Binding-site contacts:
Ligand atom N contacts residue THR56 of chain 1.B at 2.9 Å (h-bond).
Ligand atom C9 contacts residue PHE21 of chain 1.B at 4.5 Å (hydrophobic).
Ligand atom C5 contacts residue PHE21 of chain 1.B at 3.5 Å (hydrophobic).
Ligand atom N2 contacts residue HEM1 of chain 1.I at 4.2 Å.
Ligand atom C9 contacts residue HIS55 of chain 1.B at 4.5 Å.
Ligand atom N contacts residue PHE21 of chain 1.B at 3.4 Å.
Ligand atom C1 contacts residue VAL59 of chain 1.B at 3.9 Å (hydrophobic).
Ligand atom C5 contacts residue PHE60 of chain 1.B at 4.5 Å (hydrophobic).
Ligand atom C9 contacts residue HEM1 of chain 1.I at 3.9 Å.
Ligand atom C2 contacts residue VAL59 of chain 1.B at 3.6 Å (hydrophobic).
Ligand atom C4 contacts residue PHE21 of chain 1.B at 4.1 Å (hydrophobic).
Ligand atom C4 contacts residue VAL59 of chain 1.B at 3.8 Å (hydrophobic).
Ligand atom N2 contacts residue HIS55 of chain 1.B at 3.7 Å.
Ligand atom C1 contacts residue THR56 of chain 1.B at 3.8 Å.
Ligand atom N2 contacts residue THR56 of chain 1.B at 3.9 Å.
Ligand atom C3 contacts residue PHE21 of chain 1.B at 4.4 Å (hydrophobic).
Ligand atom C6 contacts residue PHE21 of chain 1.B at 3.3 Å (hydrophobic).
Ligand atom N2 contacts residue PHE35 of chain 1.B at 4.3 Å.
Ligand atom C2 contacts residue PHE35 of chain 1.B at 3.7 Å (hydrophobic).
Ligand atom C3 contacts residue HEM1 of chain 1.I at 3.6 Å.
Ligand atom C3 contacts residue VAL59 of chain 1.B at 3.9 Å (hydrophobic).
Ligand atom C5 contacts residue VAL59 of chain 1.B at 3.6 Å (hydrophobic).
Ligand atom C4 contacts residue PHE35 of chain 1.B at 4.3 Å (hydrophobic).
Ligand atom C6 contacts residue VAL59 of chain 1.B at 4.1 Å (hydrophobic).
Ligand atom C6 contacts residue PHE60 of chain 1.B at 4.5 Å (hydrophobic).
Ligand atom N2 contacts residue PHE21 of chain 1.B at 4.2 Å.
Ligand atom C1 contacts residue PHE21 of chain 1.B at 3.5 Å (hydrophobic).
Ligand atom C2 contacts residue PHE21 of chain 1.B at 4.0 Å (hydrophobic).
Ligand atom N contacts residue VAL59 of chain 1.B at 4.3 Å.
Ligand atom C9 contacts residue PHE35 of chain 1.B at 3.5 Å (hydrophobic).
Ligand atom C9 contacts residue VAL59 of chain 1.B at 4.1 Å (hydrophobic).
Ligand atom N contacts residue HIS55 of chain 1.B at 4.1 Å.
Ligand atom C3 contacts residue PHE35 of chain 1.B at 3.7 Å (hydrophobic).
Ligand atom N2 contacts residue VAL59 of chain 1.B at 4.5 Å.
Ligand atom C4 contacts residue HEM1 of chain 1.I at 3.8 Å.
Ligand atom C6 contacts residue THR56 of chain 1.B at 4.1 Å.

Sequence of chain 1.B:
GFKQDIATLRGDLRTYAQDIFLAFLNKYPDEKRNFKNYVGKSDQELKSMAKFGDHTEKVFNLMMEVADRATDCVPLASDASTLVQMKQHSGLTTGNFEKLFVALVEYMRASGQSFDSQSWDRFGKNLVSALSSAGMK

The protein below binds the small molecule below.
Small molecule (SMILES): c1ccc2[nH]ncc2c1